Sequence of chain 1.B:
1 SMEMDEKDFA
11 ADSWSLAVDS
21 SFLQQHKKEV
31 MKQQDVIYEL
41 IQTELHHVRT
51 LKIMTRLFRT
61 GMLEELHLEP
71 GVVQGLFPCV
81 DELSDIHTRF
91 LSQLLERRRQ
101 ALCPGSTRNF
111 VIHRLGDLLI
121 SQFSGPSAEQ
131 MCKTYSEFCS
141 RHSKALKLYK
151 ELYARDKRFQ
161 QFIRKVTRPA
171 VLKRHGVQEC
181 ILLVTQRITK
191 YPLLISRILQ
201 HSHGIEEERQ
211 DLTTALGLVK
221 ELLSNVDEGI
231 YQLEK

Binding-site contacts:
Ligand atom C contacts residue PRO104 of chain 1.B at 4.4 Å (hydrophobic).
Ligand atom O1 contacts residue ASN109 of chain 1.B at 4.2 Å.
Ligand atom C2 contacts residue ASN109 of chain 1.B at 4.4 Å.
Ligand atom C1 contacts residue ASN109 of chain 1.B at 4.4 Å.
Ligand atom C1 contacts residue CYS103 of chain 1.B at 3.0 Å (hydrophobic).
Ligand atom C5 contacts residue SER21 of chain 1.B at 3.6 Å.
Ligand atom C1 contacts residue PHE22 of chain 1.B at 4.0 Å (hydrophobic).
Ligand atom N contacts residue CYS103 of chain 1.B at 3.9 Å.
Ligand atom O contacts residue CYS103 of chain 1.B at 3.2 Å.
Ligand atom C4 contacts residue PHE22 of chain 1.B at 3.6 Å (hydrophobic).
Ligand atom C3 contacts residue PHE22 of chain 1.B at 3.6 Å (hydrophobic).
Ligand atom C4 contacts residue SER21 of chain 1.B at 3.8 Å.
Ligand atom O contacts residue PHE22 of chain 1.B at 4.3 Å.
Ligand atom O contacts residue SER106 of chain 1.B at 3.9 Å.
Ligand atom C7 contacts residue ASN109 of chain 1.B at 4.5 Å.
Ligand atom C2 contacts residue PHE22 of chain 1.B at 3.9 Å (hydrophobic).
Ligand atom C contacts residue CYS103 of chain 1.B at 1.8 Å (hydrophobic).
Ligand atom N contacts residue PHE22 of chain 1.B at 3.7 Å.
Ligand atom O contacts residue ASN109 of chain 1.B at 3.5 Å (h-bond).
Ligand atom C contacts residue PHE22 of chain 1.B at 4.2 Å (hydrophobic).
Ligand atom O1 contacts residue ASP19 of chain 1.B at 4.2 Å.
Ligand atom C3 contacts residue SER21 of chain 1.B at 4.5 Å.

A protein and the small-molecule ligand that binds it are described below.
Small molecule (SMILES): CC(=O)Nc1cccc(N2CCCC2=O)c1